Sequence of chain 1.B:
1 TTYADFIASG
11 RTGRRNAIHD

Sequence of chain 1.A:
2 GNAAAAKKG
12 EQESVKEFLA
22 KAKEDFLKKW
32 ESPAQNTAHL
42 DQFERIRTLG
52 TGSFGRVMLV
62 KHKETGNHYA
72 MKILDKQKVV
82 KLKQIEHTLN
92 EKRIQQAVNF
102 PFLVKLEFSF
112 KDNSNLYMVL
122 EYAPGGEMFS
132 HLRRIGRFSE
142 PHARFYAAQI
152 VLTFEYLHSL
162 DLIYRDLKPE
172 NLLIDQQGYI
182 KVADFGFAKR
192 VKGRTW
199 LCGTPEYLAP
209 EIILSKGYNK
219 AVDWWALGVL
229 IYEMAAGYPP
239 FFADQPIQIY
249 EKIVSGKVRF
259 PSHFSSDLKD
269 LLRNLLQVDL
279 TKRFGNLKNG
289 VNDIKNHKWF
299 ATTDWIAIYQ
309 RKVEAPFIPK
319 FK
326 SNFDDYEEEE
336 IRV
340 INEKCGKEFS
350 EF

A small-molecule ligand and the protein it binds are described below.
Small molecule (SMILES): Nc1nc(Nc2ccc(S(N)(=O)=O)cc2)nn1C(=O)c1c(F)cccc1F

Binding-site contacts:
Ligand atom N2 contacts residue LEU174 of chain 1.A at 3.6 Å.
Ligand atom C7 contacts residue PHE328 of chain 1.A at 3.9 Å (hydrophobic).
Ligand atom C3 contacts residue GLY127 of chain 1.A at 3.6 Å.
Ligand atom O1 contacts residue PHE328 of chain 1.A at 3.4 Å.
Ligand atom N2 contacts residue ALA124 of chain 1.A at 3.0 Å (h-bond).
Ligand atom C13 contacts residue GLU128 of chain 1.A at 3.9 Å.
Ligand atom O3 contacts residue LEU121 of chain 1.A at 3.6 Å.
Ligand atom N4 contacts residue ASP329 of chain 1.A at 3.8 Å.
Ligand atom C5 contacts residue LEU50 of chain 1.A at 3.6 Å (hydrophobic).
Ligand atom C8 contacts residue ALA124 of chain 1.A at 3.5 Å (hydrophobic).
Ligand atom C15 contacts residue LEU174 of chain 1.A at 3.8 Å (hydrophobic).
Ligand atom C11 contacts residue VAL58 of chain 1.A at 3.9 Å (hydrophobic).
Ligand atom N2 contacts residue TYR123 of chain 1.A at 3.7 Å.
Ligand atom C1 contacts residue GLU122 of chain 1.A at 3.8 Å.
Ligand atom N2 contacts residue ALA71 of chain 1.A at 3.9 Å.
Ligand atom N4 contacts residue GLU128 of chain 1.A at 3.7 Å.
Ligand atom O1 contacts residue ASP329 of chain 1.A at 3.5 Å (salt-bridge).
Ligand atom C1 contacts residue LEU174 of chain 1.A at 3.2 Å (hydrophobic).
Ligand atom N1 contacts residue LEU174 of chain 1.A at 3.5 Å.
Ligand atom F1 contacts residue LEU50 of chain 1.A at 3.3 Å.
Ligand atom C5 contacts residue GLU128 of chain 1.A at 3.9 Å.
Ligand atom O2 contacts residue ASP329 of chain 1.A at 3.7 Å.
Ligand atom O2 contacts residue LEU50 of chain 1.A at 3.2 Å (h-bond).
Ligand atom N6 contacts residue ALA71 of chain 1.A at 3.8 Å.
Ligand atom N1 contacts residue GLU122 of chain 1.A at 2.8 Å (salt-bridge).
Ligand atom C8 contacts residue GLY127 of chain 1.A at 3.5 Å.
Ligand atom C1 contacts residue ALA71 of chain 1.A at 3.4 Å (hydrophobic).
Ligand atom F2 contacts residue ALA184 of chain 1.A at 3.2 Å.
Ligand atom N5 contacts residue LEU174 of chain 1.A at 3.8 Å.
Ligand atom N3 contacts residue TYR123 of chain 1.A at 3.5 Å.
Ligand atom F2 contacts residue LEU174 of chain 1.A at 3.5 Å.
Ligand atom N6 contacts residue LEU174 of chain 1.A at 3.4 Å.
Ligand atom C2 contacts residue ALA124 of chain 1.A at 3.6 Å (hydrophobic).
Ligand atom C9 contacts residue LEU174 of chain 1.A at 3.8 Å (hydrophobic).
Ligand atom C8 contacts residue TYR123 of chain 1.A at 3.8 Å (hydrophobic).
Ligand atom N3 contacts residue ALA124 of chain 1.A at 2.8 Å (h-bond).
Ligand atom C3 contacts residue ALA124 of chain 1.A at 3.5 Å (hydrophobic).
Ligand atom C7 contacts residue GLY127 of chain 1.A at 3.8 Å.
Ligand atom N1 contacts residue ALA71 of chain 1.A at 3.4 Å.
Ligand atom F1 contacts residue VAL58 of chain 1.A at 3.1 Å.